This protein binds this small molecule.
Small molecule (SMILES): CC(=O)N[C@@H]1[C@@H](O)[C@H](O)[C@@H](CO)O[C@H]1O

Sequence of chain 1.B:
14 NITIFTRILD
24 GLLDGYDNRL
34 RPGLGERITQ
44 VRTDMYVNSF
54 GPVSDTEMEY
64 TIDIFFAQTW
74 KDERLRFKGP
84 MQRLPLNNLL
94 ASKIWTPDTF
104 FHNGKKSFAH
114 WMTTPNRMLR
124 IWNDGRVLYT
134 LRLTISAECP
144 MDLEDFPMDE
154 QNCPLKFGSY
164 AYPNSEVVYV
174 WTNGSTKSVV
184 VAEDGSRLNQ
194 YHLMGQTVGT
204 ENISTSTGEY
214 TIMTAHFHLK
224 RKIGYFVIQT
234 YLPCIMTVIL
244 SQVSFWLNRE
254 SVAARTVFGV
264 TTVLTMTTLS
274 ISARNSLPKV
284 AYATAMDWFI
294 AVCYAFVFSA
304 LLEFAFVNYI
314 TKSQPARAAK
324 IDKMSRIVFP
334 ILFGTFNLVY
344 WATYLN

Binding-site contacts:
Ligand atom C5 contacts residue ASN205 of chain 1.B at 3.6 Å.
Ligand atom C8 contacts residue GLU204 of chain 1.B at 4.5 Å.
Ligand atom C6 contacts residue ASN167 of chain 1.B at 3.8 Å.
Ligand atom O5 contacts residue ASN205 of chain 1.B at 2.4 Å (h-bond).
Ligand atom N2 contacts residue ASN205 of chain 1.B at 2.9 Å (h-bond).
Ligand atom C3 contacts residue ASN205 of chain 1.B at 3.8 Å.
Ligand atom C1 contacts residue ASN167 of chain 1.B at 3.7 Å.
Ligand atom C7 contacts residue ASN205 of chain 1.B at 3.4 Å.
Ligand atom C4 contacts residue ASN205 of chain 1.B at 4.2 Å.
Ligand atom O7 contacts residue ASN205 of chain 1.B at 3.6 Å (h-bond).
Ligand atom C2 contacts residue ASN205 of chain 1.B at 2.4 Å.
Ligand atom O5 contacts residue ASN167 of chain 1.B at 3.0 Å (h-bond).
Ligand atom C1 contacts residue ASN205 of chain 1.B at 1.4 Å.
Ligand atom C5 contacts residue ASN167 of chain 1.B at 3.7 Å.